Sequence of chain 1.F:
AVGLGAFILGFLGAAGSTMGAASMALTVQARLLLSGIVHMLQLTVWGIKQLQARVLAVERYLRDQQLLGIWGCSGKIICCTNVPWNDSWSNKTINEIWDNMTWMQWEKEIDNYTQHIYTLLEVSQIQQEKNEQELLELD

Binding-site contacts:
Ligand atom O5 contacts residue ASN105 of chain 1.F at 2.4 Å (h-bond).
Ligand atom C2 contacts residue ASN105 of chain 1.F at 2.5 Å.
Ligand atom N2 contacts residue ASN105 of chain 1.F at 2.9 Å (h-bond).
Ligand atom O6 contacts residue ASN105 of chain 1.F at 4.2 Å.
Ligand atom C1 contacts residue ASN105 of chain 1.F at 1.4 Å.
Ligand atom C5 contacts residue ASN105 of chain 1.F at 3.7 Å.
Ligand atom O7 contacts residue ASN105 of chain 1.F at 4.3 Å.
Ligand atom C7 contacts residue ASN105 of chain 1.F at 3.8 Å.
Ligand atom C3 contacts residue ASN105 of chain 1.F at 3.8 Å.
Ligand atom C4 contacts residue ASN105 of chain 1.F at 4.3 Å.

The small molecule below binds the protein below.
Small molecule (SMILES): CC(=O)N[C@@H]1[C@@H](O)[C@H](O)[C@@H](CO)O[C@H]1O